Binding-site contacts:
Ligand atom C2 contacts residue GLN261 of chain 1.C at 3.6 Å.
Ligand atom C7 contacts residue ASN299 of chain 1.C at 4.4 Å.
Ligand atom C7 contacts residue GLN261 of chain 1.C at 4.0 Å.
Ligand atom O5 contacts residue ARG410 of chain 1.C at 3.0 Å (salt-bridge).
Ligand atom O7 contacts residue ASN299 of chain 1.C at 4.1 Å.
Ligand atom C5 contacts residue ASN263 of chain 1.C at 3.8 Å.
Ligand atom C5 contacts residue ARG410 of chain 1.C at 4.3 Å.
Ligand atom O7 contacts residue ASN263 of chain 1.C at 3.4 Å (h-bond).
Ligand atom C8 contacts residue GLN261 of chain 1.C at 3.7 Å.
Ligand atom N2 contacts residue ASN263 of chain 1.C at 2.9 Å (h-bond).
Ligand atom O5 contacts residue VAL412 of chain 1.C at 4.3 Å.
Ligand atom C8 contacts residue ASN263 of chain 1.C at 3.9 Å.
Ligand atom C4 contacts residue ASN263 of chain 1.C at 4.3 Å.
Ligand atom O3 contacts residue GLN261 of chain 1.C at 4.0 Å.
Ligand atom C1 contacts residue ARG410 of chain 1.C at 3.6 Å.
Ligand atom C3 contacts residue ASN263 of chain 1.C at 3.9 Å.
Ligand atom C8 contacts residue SER301 of chain 1.C at 3.7 Å.
Ligand atom C8 contacts residue ASN299 of chain 1.C at 3.5 Å.
Ligand atom O5 contacts residue ASN263 of chain 1.C at 2.4 Å (h-bond).
Ligand atom C1 contacts residue ASN263 of chain 1.C at 1.5 Å.
Ligand atom C1 contacts residue VAL412 of chain 1.C at 4.3 Å (hydrophobic).
Ligand atom C3 contacts residue GLN261 of chain 1.C at 3.4 Å.
Ligand atom C2 contacts residue ASN263 of chain 1.C at 2.5 Å.
Ligand atom C1 contacts residue GLN261 of chain 1.C at 3.8 Å.
Ligand atom C6 contacts residue ARG410 of chain 1.C at 4.4 Å.
Ligand atom C7 contacts residue ASN263 of chain 1.C at 3.4 Å.
Ligand atom C8 contacts residue VAL300 of chain 1.C at 4.2 Å (hydrophobic).
Ligand atom N2 contacts residue GLN261 of chain 1.C at 3.0 Å (h-bond).

This protein binds this small molecule.
Small molecule (SMILES): CC(=O)N[C@H]1[C@H](O[C@H]2[C@H](O)[C@@H](NC(C)=O)CO[C@@H]2CO)O[C@H](CO)[C@@H](O)[C@@H]1O

Sequence of chain 1.C:
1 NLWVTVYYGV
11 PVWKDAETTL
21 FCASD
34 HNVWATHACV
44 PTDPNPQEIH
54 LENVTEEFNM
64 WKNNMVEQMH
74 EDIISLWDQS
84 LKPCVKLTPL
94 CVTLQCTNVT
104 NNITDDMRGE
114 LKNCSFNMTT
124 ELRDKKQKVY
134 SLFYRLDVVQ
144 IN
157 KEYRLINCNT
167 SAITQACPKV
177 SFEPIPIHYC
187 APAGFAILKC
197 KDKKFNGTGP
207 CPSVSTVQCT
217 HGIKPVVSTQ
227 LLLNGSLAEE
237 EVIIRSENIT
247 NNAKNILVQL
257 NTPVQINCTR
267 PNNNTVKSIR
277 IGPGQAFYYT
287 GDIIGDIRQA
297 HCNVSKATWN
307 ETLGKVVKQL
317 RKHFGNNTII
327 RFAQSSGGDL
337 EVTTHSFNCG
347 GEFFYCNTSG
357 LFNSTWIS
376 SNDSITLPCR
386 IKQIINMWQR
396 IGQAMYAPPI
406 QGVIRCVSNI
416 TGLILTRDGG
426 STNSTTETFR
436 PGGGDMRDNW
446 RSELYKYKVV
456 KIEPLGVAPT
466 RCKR